A small-molecule ligand and the protein it binds are described below.
Small molecule (SMILES): CC(=O)N[C@H]1[C@H]([C@H](O)[C@H](O)CO)O[C@@](O)(C(=O)O)C[C@@H]1O

Binding-site contacts:
Ligand atom O2 contacts residue ASN231 of chain 2.A at 4.2 Å.
Ligand atom O1B contacts residue ASN231 of chain 2.A at 4.3 Å.
Ligand atom O1A contacts residue ASN231 of chain 2.A at 2.7 Å (h-bond).
Ligand atom C11 contacts residue ALA253 of chain 2.A at 3.6 Å (hydrophobic).
Ligand atom O1B contacts residue ARG232 of chain 2.A at 2.5 Å (salt-bridge).
Ligand atom C4 contacts residue VAL257 of chain 2.A at 4.4 Å (hydrophobic).
Ligand atom O10 contacts residue SER256 of chain 2.A at 3.5 Å (h-bond).
Ligand atom C1 contacts residue ARG232 of chain 2.A at 3.6 Å.
Ligand atom C1 contacts residue ASN231 of chain 2.A at 3.6 Å.
Ligand atom O4 contacts residue VAL257 of chain 2.A at 3.1 Å.
Ligand atom O4 contacts residue ASN231 of chain 2.A at 4.2 Å.
Ligand atom O2 contacts residue ARG232 of chain 2.A at 4.5 Å.
Ligand atom C5 contacts residue ASN231 of chain 2.A at 4.5 Å.
Ligand atom C2 contacts residue ASN231 of chain 2.A at 4.0 Å.
Ligand atom C11 contacts residue SER256 of chain 2.A at 4.3 Å.
Ligand atom C11 contacts residue GLY254 of chain 2.A at 3.6 Å.
Ligand atom C10 contacts residue SER256 of chain 2.A at 4.2 Å.
Ligand atom C3 contacts residue ASN231 of chain 2.A at 3.9 Å.
Ligand atom C4 contacts residue ASN231 of chain 2.A at 3.5 Å.
Ligand atom O1A contacts residue ARG232 of chain 2.A at 3.5 Å.

Sequence of chain 2.A:
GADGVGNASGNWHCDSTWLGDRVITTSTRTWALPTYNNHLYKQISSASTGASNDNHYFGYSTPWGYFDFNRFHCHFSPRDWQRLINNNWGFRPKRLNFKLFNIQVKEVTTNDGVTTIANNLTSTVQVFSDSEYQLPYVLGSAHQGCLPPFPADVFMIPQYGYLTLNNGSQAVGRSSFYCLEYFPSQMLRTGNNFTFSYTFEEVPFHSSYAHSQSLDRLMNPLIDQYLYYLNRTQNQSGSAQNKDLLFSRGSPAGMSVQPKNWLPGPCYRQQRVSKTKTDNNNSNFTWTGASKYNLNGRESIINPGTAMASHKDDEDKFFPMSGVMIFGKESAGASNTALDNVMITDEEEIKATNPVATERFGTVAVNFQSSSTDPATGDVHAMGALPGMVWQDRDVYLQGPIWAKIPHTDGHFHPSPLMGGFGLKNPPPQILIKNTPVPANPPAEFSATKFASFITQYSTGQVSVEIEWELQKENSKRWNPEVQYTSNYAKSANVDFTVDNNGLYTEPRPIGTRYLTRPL